Sequence of chain 1.B:
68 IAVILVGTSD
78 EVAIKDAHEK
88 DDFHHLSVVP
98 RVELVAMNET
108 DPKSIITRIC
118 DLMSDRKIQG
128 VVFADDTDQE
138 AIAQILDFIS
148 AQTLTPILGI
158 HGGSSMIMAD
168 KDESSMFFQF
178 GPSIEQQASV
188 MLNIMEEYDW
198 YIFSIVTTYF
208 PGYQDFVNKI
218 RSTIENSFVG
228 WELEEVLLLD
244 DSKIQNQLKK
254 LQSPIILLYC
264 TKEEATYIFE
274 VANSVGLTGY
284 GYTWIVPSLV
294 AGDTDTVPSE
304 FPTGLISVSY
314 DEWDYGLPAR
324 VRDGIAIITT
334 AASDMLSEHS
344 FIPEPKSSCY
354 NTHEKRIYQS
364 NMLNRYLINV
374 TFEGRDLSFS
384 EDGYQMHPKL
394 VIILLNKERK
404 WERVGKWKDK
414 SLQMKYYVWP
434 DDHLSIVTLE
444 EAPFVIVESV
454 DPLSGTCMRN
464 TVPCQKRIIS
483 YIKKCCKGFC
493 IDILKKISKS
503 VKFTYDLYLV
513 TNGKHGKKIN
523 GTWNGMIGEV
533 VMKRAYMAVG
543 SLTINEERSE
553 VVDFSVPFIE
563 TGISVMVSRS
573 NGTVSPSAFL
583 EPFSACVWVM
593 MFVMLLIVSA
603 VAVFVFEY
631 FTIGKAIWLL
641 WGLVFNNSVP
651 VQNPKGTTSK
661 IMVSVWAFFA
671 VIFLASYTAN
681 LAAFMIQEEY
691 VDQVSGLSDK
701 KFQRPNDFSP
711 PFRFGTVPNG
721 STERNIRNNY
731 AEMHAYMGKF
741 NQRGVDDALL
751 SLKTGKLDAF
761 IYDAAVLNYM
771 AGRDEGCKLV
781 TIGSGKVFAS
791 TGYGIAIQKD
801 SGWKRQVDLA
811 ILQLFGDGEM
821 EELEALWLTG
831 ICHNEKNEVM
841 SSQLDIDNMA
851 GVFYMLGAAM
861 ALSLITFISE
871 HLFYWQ

Binding-site contacts:
Ligand atom C1 contacts residue ASN719 of chain 1.B at 1.4 Å.
Ligand atom C8 contacts residue ASN719 of chain 1.B at 4.2 Å.
Ligand atom C5 contacts residue ASN719 of chain 1.B at 3.6 Å.
Ligand atom O7 contacts residue ASN719 of chain 1.B at 2.7 Å (h-bond).
Ligand atom O5 contacts residue ASN719 of chain 1.B at 2.3 Å (h-bond).
Ligand atom C7 contacts residue PRO718 of chain 1.B at 3.6 Å (hydrophobic).
Ligand atom C1 contacts residue LYS519 of chain 1.B at 4.0 Å.
Ligand atom C2 contacts residue ASN719 of chain 1.B at 2.5 Å.
Ligand atom O7 contacts residue PRO718 of chain 1.B at 3.3 Å (h-bond).
Ligand atom C8 contacts residue VAL717 of chain 1.B at 4.4 Å (hydrophobic).
Ligand atom C7 contacts residue ASN719 of chain 1.B at 3.0 Å.
Ligand atom C8 contacts residue PRO718 of chain 1.B at 3.3 Å (hydrophobic).
Ligand atom C4 contacts residue ASN719 of chain 1.B at 4.2 Å.
Ligand atom N2 contacts residue ASN719 of chain 1.B at 2.9 Å (h-bond).
Ligand atom O5 contacts residue LYS519 of chain 1.B at 4.4 Å.
Ligand atom C3 contacts residue ASN719 of chain 1.B at 3.8 Å.

This small molecule binds to this protein.
Small molecule (SMILES): CC(=O)N[C@H]1[C@H](O[C@H]2[C@H](O)[C@@H](NC(C)=O)CO[C@@H]2CO)O[C@H](CO)[C@@H](O)[C@@H]1O